Sequence of chain 1.A:
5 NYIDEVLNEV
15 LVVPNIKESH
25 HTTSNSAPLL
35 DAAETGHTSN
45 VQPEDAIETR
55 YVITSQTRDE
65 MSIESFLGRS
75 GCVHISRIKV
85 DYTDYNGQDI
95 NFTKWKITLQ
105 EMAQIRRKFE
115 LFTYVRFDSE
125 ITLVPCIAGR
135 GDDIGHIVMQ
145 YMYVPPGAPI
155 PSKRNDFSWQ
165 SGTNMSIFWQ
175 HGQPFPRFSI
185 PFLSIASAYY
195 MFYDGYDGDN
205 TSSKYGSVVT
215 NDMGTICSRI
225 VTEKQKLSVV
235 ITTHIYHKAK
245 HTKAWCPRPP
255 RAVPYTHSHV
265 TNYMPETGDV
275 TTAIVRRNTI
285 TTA

Binding-site contacts:
Ligand atom C1 contacts residue TYR193 of chain 1.A at 3.8 Å (hydrophobic).
Ligand atom N5 contacts residue MET217 of chain 1.A at 3.3 Å (h-bond).
Ligand atom N4 contacts residue TYR193 of chain 1.A at 3.5 Å.
Ligand atom C13 contacts residue THR102 of chain 1.A at 4.3 Å.
Ligand atom C10 contacts residue SER123 of chain 1.A at 4.2 Å.
Ligand atom C8 contacts residue LEU103 of chain 1.A at 3.1 Å (hydrophobic).
Ligand atom C18 contacts residue PHE182 of chain 1.A at 4.0 Å (hydrophobic).
Ligand atom C17 contacts residue ILE101 of chain 1.A at 3.8 Å (hydrophobic).
Ligand atom C7 contacts residue THR102 of chain 1.A at 4.2 Å.
Ligand atom C1 contacts residue TYR194 of chain 1.A at 4.2 Å (hydrophobic).
Ligand atom O2 contacts residue MET195 of chain 1.A at 4.4 Å.
Ligand atom C17 contacts residue TYR147 of chain 1.A at 4.0 Å (hydrophobic).
Ligand atom C1 contacts residue ASN215 of chain 1.A at 3.6 Å.
Ligand atom C16 contacts residue ILE101 of chain 1.A at 3.5 Å (hydrophobic).
Ligand atom N4 contacts residue MET217 of chain 1.A at 3.3 Å.
Ligand atom C13 contacts residue ILE101 of chain 1.A at 3.4 Å (hydrophobic).
Ligand atom C19 contacts residue ILE125 of chain 1.A at 3.2 Å (hydrophobic).
Ligand atom O2 contacts residue TYR193 of chain 1.A at 3.4 Å.
Ligand atom N5 contacts residue TYR193 of chain 1.A at 4.0 Å.
Ligand atom C1 contacts residue MET195 of chain 1.A at 4.3 Å (hydrophobic).
Ligand atom C21 contacts residue ILE101 of chain 1.A at 4.0 Å (hydrophobic).
Ligand atom C6 contacts residue THR102 of chain 1.A at 4.3 Å.
Ligand atom C16 contacts residue TYR147 of chain 1.A at 4.3 Å (hydrophobic).
Ligand atom C21 contacts residue TYR147 of chain 1.A at 2.7 Å (hydrophobic).
Ligand atom C10 contacts residue HIS241 of chain 1.A at 3.6 Å.
Ligand atom C18 contacts residue ILE220 of chain 1.A at 4.3 Å (hydrophobic).
Ligand atom C17 contacts residue ILE220 of chain 1.A at 3.9 Å (hydrophobic).
Ligand atom C14 contacts residue MET217 of chain 1.A at 3.9 Å (hydrophobic).
Ligand atom C3 contacts residue PHE121 of chain 1.A at 4.4 Å (hydrophobic).
Ligand atom C8 contacts residue PHE121 of chain 1.A at 4.3 Å (hydrophobic).
Ligand atom C14 contacts residue ILE101 of chain 1.A at 4.1 Å (hydrophobic).
Ligand atom C21 contacts residue ILE220 of chain 1.A at 3.5 Å (hydrophobic).
Ligand atom C3 contacts residue LEU103 of chain 1.A at 4.2 Å (hydrophobic).
Ligand atom C15 contacts residue ILE101 of chain 1.A at 4.1 Å (hydrophobic).
Ligand atom C3 contacts residue TYR193 of chain 1.A at 3.8 Å (hydrophobic).
Ligand atom C20 contacts residue ILE125 of chain 1.A at 3.4 Å (hydrophobic).
Ligand atom C18 contacts residue ILE125 of chain 1.A at 4.2 Å (hydrophobic).
Ligand atom C7 contacts residue LEU103 of chain 1.A at 3.2 Å (hydrophobic).
Ligand atom C11 contacts residue HIS241 of chain 1.A at 3.7 Å.
Ligand atom C14 contacts residue LEU187 of chain 1.A at 4.3 Å (hydrophobic).

The protein below binds the small molecule below.
Small molecule (SMILES): COc1ccc(N2CCN(c3cccc(C)c3)CC2)nn1